Binding-site contacts:
Ligand atom CG contacts residue ASP398 of chain 1.C at 3.6 Å.
Ligand atom O contacts residue VAL358 of chain 1.C at 3.5 Å (h-bond).
Ligand atom CA contacts residue THR317 of chain 1.C at 4.0 Å.
Ligand atom OD2 contacts residue ARG401 of chain 1.C at 2.4 Å (salt-bridge).
Ligand atom OD2 contacts residue GLY362 of chain 1.C at 3.7 Å.
Ligand atom CB contacts residue VAL358 of chain 1.C at 3.2 Å (hydrophobic).
Ligand atom N contacts residue ARG278 of chain 1.C at 3.0 Å (salt-bridge).
Ligand atom CG contacts residue ALA361 of chain 1.C at 4.0 Å (hydrophobic).
Ligand atom OXT contacts residue SER280 of chain 1.C at 2.3 Å (h-bond).
Ligand atom CG contacts residue ARG401 of chain 1.C at 3.2 Å.
Ligand atom CG contacts residue VAL358 of chain 1.C at 4.0 Å (hydrophobic).
Ligand atom OD1 contacts residue GLY362 of chain 1.C at 2.3 Å (h-bond).
Ligand atom CA contacts residue THR402 of chain 1.C at 3.2 Å.
Ligand atom O contacts residue MET314 of chain 1.C at 3.5 Å.
Ligand atom N contacts residue ASP398 of chain 1.C at 2.8 Å (salt-bridge).
Ligand atom OXT contacts residue THR402 of chain 1.C at 3.1 Å (h-bond).
Ligand atom CG contacts residue THR317 of chain 1.C at 3.2 Å.
Ligand atom CB contacts residue ALA356 of chain 1.C at 3.6 Å (hydrophobic).
Ligand atom C contacts residue ARG278 of chain 1.C at 4.0 Å.
Ligand atom N contacts residue THR402 of chain 1.C at 2.5 Å (h-bond).
Ligand atom C contacts residue SER280 of chain 1.C at 3.2 Å.
Ligand atom O contacts residue ALA356 of chain 1.C at 3.6 Å.
Ligand atom CA contacts residue ASP398 of chain 1.C at 3.7 Å.
Ligand atom OD1 contacts residue ARG401 of chain 1.C at 3.3 Å (salt-bridge).
Ligand atom O contacts residue SER280 of chain 1.C at 3.3 Å (h-bond).
Ligand atom OD2 contacts residue THR317 of chain 1.C at 2.8 Å (h-bond).
Ligand atom N contacts residue VAL358 of chain 1.C at 3.4 Å (h-bond).
Ligand atom CG contacts residue GLY362 of chain 1.C at 3.3 Å.
Ligand atom C contacts residue ASN405 of chain 1.C at 3.9 Å.
Ligand atom OD1 contacts residue THR355 of chain 1.C at 3.2 Å.
Ligand atom OD1 contacts residue ALA361 of chain 1.C at 3.0 Å.
Ligand atom OD1 contacts residue THR317 of chain 1.C at 3.6 Å.
Ligand atom CA contacts residue ASN405 of chain 1.C at 4.0 Å.
Ligand atom C contacts residue THR402 of chain 1.C at 3.4 Å.
Ligand atom OXT contacts residue ASN405 of chain 1.C at 3.5 Å (h-bond).
Ligand atom CB contacts residue THR317 of chain 1.C at 3.8 Å.
Ligand atom CA contacts residue VAL358 of chain 1.C at 3.7 Å (hydrophobic).
Ligand atom CA contacts residue ARG278 of chain 1.C at 4.0 Å.
Ligand atom O contacts residue GLY357 of chain 1.C at 3.1 Å.
Ligand atom OD2 contacts residue ASP398 of chain 1.C at 2.8 Å (salt-bridge).

This small molecule binds to this protein.
Small molecule (SMILES): N[C@@H](CC(=O)O)C(=O)O

Sequence of chain 1.C:
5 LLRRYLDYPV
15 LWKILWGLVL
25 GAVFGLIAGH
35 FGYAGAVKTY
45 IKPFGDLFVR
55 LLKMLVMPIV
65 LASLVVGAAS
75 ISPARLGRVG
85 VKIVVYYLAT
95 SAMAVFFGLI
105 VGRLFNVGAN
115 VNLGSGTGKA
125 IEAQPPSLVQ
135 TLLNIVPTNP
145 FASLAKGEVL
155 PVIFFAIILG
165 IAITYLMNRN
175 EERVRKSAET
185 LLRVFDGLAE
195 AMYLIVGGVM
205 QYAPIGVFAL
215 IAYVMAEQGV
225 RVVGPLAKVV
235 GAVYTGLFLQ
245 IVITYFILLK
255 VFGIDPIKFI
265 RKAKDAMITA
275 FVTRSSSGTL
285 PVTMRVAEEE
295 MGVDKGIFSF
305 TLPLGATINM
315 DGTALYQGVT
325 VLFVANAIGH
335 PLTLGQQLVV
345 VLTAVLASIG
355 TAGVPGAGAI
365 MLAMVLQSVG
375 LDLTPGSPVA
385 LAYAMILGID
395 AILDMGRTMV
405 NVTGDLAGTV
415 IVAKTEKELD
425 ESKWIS